Sequence of chain 1.A:
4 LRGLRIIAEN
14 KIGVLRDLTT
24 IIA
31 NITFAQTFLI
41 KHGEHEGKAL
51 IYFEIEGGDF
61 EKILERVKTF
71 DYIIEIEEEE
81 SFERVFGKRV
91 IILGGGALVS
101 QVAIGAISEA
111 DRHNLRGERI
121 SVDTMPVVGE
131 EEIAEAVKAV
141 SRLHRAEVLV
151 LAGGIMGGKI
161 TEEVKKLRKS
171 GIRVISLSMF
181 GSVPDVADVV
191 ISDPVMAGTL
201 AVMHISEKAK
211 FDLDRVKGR

Sequence of chain 1.C:
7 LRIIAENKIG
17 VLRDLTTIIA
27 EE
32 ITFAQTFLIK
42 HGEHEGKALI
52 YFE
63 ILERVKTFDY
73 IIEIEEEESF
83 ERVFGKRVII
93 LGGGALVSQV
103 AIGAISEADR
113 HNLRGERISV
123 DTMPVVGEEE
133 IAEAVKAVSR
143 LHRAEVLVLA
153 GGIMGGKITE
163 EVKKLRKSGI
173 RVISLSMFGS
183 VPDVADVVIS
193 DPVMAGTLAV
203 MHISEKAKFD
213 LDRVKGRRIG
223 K

Binding-site contacts:
Ligand atom O4 contacts residue PHE86 of chain 1.C at 4.2 Å.
Ligand atom O2 contacts residue ARG89 of chain 1.A at 3.1 Å (salt-bridge).
Ligand atom C4 contacts residue ASP123 of chain 1.C at 3.8 Å.
Ligand atom O1 contacts residue ASP123 of chain 1.C at 3.2 Å (salt-bridge).
Ligand atom C4 contacts residue ILE91 of chain 1.A at 4.1 Å (hydrophobic).
Ligand atom C4 contacts residue ASP123 of chain 1.A at 3.4 Å.
Ligand atom O5 contacts residue SER121 of chain 1.C at 2.5 Å (h-bond).
Ligand atom O4 contacts residue LEU143 of chain 1.A at 4.1 Å.
Ligand atom O4 contacts residue ILE91 of chain 1.A at 3.1 Å.
Ligand atom C3 contacts residue ASP123 of chain 1.A at 4.2 Å.
Ligand atom O1 contacts residue SER121 of chain 1.C at 3.1 Å (h-bond).
Ligand atom C3 contacts residue PHE86 of chain 1.C at 4.2 Å (hydrophobic).
Ligand atom C1 contacts residue PHE86 of chain 1.C at 3.6 Å (hydrophobic).
Ligand atom C2 contacts residue ASP123 of chain 1.C at 3.5 Å.
Ligand atom C2 contacts residue ARG89 of chain 1.A at 3.0 Å.
Ligand atom C5 contacts residue SER121 of chain 1.C at 3.4 Å.
Ligand atom C2 contacts residue ARG145 of chain 1.C at 4.0 Å.
Ligand atom O2 contacts residue ARG145 of chain 1.C at 3.0 Å (salt-bridge).
Ligand atom C4 contacts residue ARG89 of chain 1.A at 4.0 Å.
Ligand atom C5 contacts residue PHE86 of chain 1.C at 3.8 Å (hydrophobic).
Ligand atom O5 contacts residue THR124 of chain 1.A at 4.1 Å.
Ligand atom O3 contacts residue PHE86 of chain 1.C at 3.0 Å.
Ligand atom O3 contacts residue LEU143 of chain 1.A at 3.0 Å.
Ligand atom C1 contacts residue SER121 of chain 1.C at 3.2 Å.
Ligand atom C1 contacts residue ARG89 of chain 1.C at 3.9 Å.
Ligand atom C5 contacts residue ASP123 of chain 1.C at 3.5 Å.
Ligand atom O1 contacts residue PHE86 of chain 1.C at 4.2 Å.
Ligand atom C1 contacts residue ARG145 of chain 1.C at 3.7 Å.
Ligand atom O3 contacts residue ARG89 of chain 1.A at 4.3 Å.
Ligand atom O1 contacts residue ARG145 of chain 1.C at 3.0 Å (salt-bridge).
Ligand atom C2 contacts residue ARG89 of chain 1.C at 4.1 Å.
Ligand atom O5 contacts residue ASP123 of chain 1.C at 2.9 Å (salt-bridge).
Ligand atom C1 contacts residue ASP123 of chain 1.C at 3.5 Å.
Ligand atom C5 contacts residue THR124 of chain 1.A at 3.6 Å.
Ligand atom O2 contacts residue ARG89 of chain 1.C at 4.0 Å.
Ligand atom O1 contacts residue ARG89 of chain 1.C at 2.7 Å (salt-bridge).
Ligand atom O2 contacts residue LEU143 of chain 1.A at 3.9 Å.
Ligand atom O4 contacts residue ASP123 of chain 1.A at 3.7 Å.
Ligand atom C3 contacts residue LEU143 of chain 1.A at 3.5 Å (hydrophobic).
Ligand atom C3 contacts residue ARG89 of chain 1.A at 3.1 Å.

This small molecule binds to this protein.
Small molecule (SMILES): O[C@@H]1[C@H](O)[C@H](O)CO[C@H]1O